Binding-site contacts:
Ligand atom C6 contacts residue ALA147 of chain 2.D at 3.5 Å (hydrophobic).
Ligand atom C8 contacts residue ASN154 of chain 2.D at 4.1 Å.
Ligand atom O5 contacts residue SER151 of chain 2.D at 3.4 Å (h-bond).
Ligand atom C5 contacts residue THR156 of chain 2.D at 4.4 Å.
Ligand atom C1 contacts residue GLU150 of chain 2.D at 3.9 Å.
Ligand atom N2 contacts residue ASN154 of chain 2.D at 2.9 Å (h-bond).
Ligand atom N2 contacts residue THR156 of chain 2.D at 4.0 Å.
Ligand atom C6 contacts residue GLU150 of chain 2.D at 4.4 Å.
Ligand atom O7 contacts residue ASN154 of chain 2.D at 3.1 Å (h-bond).
Ligand atom O5 contacts residue THR156 of chain 2.D at 4.2 Å.
Ligand atom C5 contacts residue SER151 of chain 2.D at 4.3 Å.
Ligand atom C5 contacts residue ALA147 of chain 2.D at 4.5 Å (hydrophobic).
Ligand atom C6 contacts residue SER151 of chain 2.D at 4.3 Å.
Ligand atom C5 contacts residue ASN154 of chain 2.D at 3.7 Å.
Ligand atom O6 contacts residue GLU150 of chain 2.D at 3.5 Å.
Ligand atom C2 contacts residue THR156 of chain 2.D at 4.3 Å.
Ligand atom C1 contacts residue SER151 of chain 2.D at 3.6 Å.
Ligand atom C2 contacts residue ASN154 of chain 2.D at 2.5 Å.
Ligand atom C1 contacts residue ASN154 of chain 2.D at 1.5 Å.
Ligand atom C3 contacts residue ASN154 of chain 2.D at 3.8 Å.
Ligand atom O6 contacts residue SER151 of chain 2.D at 4.5 Å.
Ligand atom C5 contacts residue GLU150 of chain 2.D at 4.5 Å.
Ligand atom C4 contacts residue ASN154 of chain 2.D at 4.3 Å.
Ligand atom O5 contacts residue ALA147 of chain 2.D at 4.3 Å.
Ligand atom O5 contacts residue GLU150 of chain 2.D at 3.3 Å.
Ligand atom C1 contacts residue THR156 of chain 2.D at 3.5 Å.
Ligand atom O5 contacts residue ASN154 of chain 2.D at 2.4 Å (h-bond).
Ligand atom C7 contacts residue ASN154 of chain 2.D at 3.3 Å.
Ligand atom O6 contacts residue ALA147 of chain 2.D at 3.4 Å (h-bond).

A protein and the small-molecule ligand that binds it are described below.
Small molecule (SMILES): CC(=O)N[C@@H]1[C@@H](O)[C@H](O)[C@@H](CO)O[C@H]1O

Sequence of chain 2.D:
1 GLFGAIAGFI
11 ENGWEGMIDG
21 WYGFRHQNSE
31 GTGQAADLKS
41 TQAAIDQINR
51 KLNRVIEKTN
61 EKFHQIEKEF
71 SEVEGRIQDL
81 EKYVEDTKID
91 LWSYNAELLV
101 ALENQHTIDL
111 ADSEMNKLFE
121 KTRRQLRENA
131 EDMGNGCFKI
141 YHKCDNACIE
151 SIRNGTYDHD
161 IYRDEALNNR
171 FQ